Sequence of chain 1.A:
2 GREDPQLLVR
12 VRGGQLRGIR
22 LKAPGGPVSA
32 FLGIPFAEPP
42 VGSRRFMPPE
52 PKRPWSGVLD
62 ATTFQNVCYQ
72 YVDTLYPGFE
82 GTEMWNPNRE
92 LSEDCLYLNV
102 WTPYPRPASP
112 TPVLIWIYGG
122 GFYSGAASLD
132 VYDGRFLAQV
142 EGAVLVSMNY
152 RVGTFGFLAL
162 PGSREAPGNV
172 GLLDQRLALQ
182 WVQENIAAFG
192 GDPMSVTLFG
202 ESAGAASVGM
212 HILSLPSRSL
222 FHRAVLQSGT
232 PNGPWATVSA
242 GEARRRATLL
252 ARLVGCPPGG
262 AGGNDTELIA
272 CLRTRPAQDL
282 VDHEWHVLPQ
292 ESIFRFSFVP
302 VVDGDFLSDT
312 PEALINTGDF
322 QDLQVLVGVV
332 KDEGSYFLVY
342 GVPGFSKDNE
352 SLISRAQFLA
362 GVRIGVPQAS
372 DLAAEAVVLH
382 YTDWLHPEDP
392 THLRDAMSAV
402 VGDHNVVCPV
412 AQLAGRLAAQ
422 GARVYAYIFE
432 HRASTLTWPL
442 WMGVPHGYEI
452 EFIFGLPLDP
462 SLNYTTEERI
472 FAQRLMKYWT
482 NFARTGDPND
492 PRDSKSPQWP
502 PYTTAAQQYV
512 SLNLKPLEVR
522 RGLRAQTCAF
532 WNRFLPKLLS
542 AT

Binding-site contacts:
Ligand atom C2 contacts residue ASN265 of chain 1.A at 2.8 Å.
Ligand atom C3 contacts residue ASN265 of chain 1.A at 3.9 Å.
Ligand atom O5 contacts residue ASN265 of chain 1.A at 2.4 Å (h-bond).
Ligand atom O7 contacts residue ASN265 of chain 1.A at 3.8 Å.
Ligand atom C5 contacts residue ASN265 of chain 1.A at 3.5 Å.
Ligand atom N2 contacts residue THR267 of chain 1.A at 4.4 Å.
Ligand atom O6 contacts residue GLU268 of chain 1.A at 3.8 Å.
Ligand atom C4 contacts residue ASN265 of chain 1.A at 4.3 Å.
Ligand atom C8 contacts residue THR267 of chain 1.A at 4.1 Å.
Ligand atom O6 contacts residue ASN265 of chain 1.A at 4.4 Å.
Ligand atom C8 contacts residue ASN265 of chain 1.A at 3.6 Å.
Ligand atom C1 contacts residue ASN265 of chain 1.A at 1.5 Å.
Ligand atom C7 contacts residue ASN265 of chain 1.A at 3.3 Å.
Ligand atom N2 contacts residue ASN265 of chain 1.A at 3.1 Å (h-bond).

This protein binds this small molecule.
Small molecule (SMILES): CC(=O)N[C@@H]1[C@@H](O)[C@H](O)[C@@H](CO)O[C@H]1O